Binding-site contacts:
Ligand atom O7 contacts residue GLU366 of chain 1.B at 4.3 Å.
Ligand atom C8 contacts residue GLU366 of chain 1.B at 3.5 Å.
Ligand atom C1 contacts residue ASN368 of chain 1.B at 1.4 Å.
Ligand atom O5 contacts residue ASN368 of chain 1.B at 2.4 Å (h-bond).
Ligand atom C4 contacts residue ASN368 of chain 1.B at 4.1 Å.
Ligand atom C3 contacts residue ASN368 of chain 1.B at 3.6 Å.
Ligand atom N2 contacts residue ASN368 of chain 1.B at 2.8 Å (h-bond).
Ligand atom N2 contacts residue GLU366 of chain 1.B at 4.0 Å.
Ligand atom O7 contacts residue ASN368 of chain 1.B at 3.5 Å (h-bond).
Ligand atom C7 contacts residue ASN368 of chain 1.B at 3.5 Å.
Ligand atom C7 contacts residue GLU366 of chain 1.B at 3.7 Å.
Ligand atom C2 contacts residue ASN368 of chain 1.B at 2.2 Å.
Ligand atom C5 contacts residue ASN368 of chain 1.B at 3.7 Å.

Sequence of chain 1.B:
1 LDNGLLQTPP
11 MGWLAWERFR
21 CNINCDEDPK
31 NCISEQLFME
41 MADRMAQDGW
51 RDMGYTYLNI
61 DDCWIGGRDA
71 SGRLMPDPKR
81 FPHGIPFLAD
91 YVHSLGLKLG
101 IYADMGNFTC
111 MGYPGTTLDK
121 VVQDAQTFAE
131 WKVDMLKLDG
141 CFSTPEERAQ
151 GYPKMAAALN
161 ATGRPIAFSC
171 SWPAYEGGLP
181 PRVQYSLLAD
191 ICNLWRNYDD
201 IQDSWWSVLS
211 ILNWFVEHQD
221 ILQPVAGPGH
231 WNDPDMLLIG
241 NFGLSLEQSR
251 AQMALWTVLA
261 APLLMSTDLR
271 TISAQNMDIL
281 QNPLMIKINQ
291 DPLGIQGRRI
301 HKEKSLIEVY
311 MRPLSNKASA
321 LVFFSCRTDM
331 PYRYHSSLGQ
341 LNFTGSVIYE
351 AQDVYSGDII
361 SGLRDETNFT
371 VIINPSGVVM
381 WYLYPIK

The protein below binds the small molecule below.
Small molecule (SMILES): CC(=O)N[C@@H]1[C@@H](O)[C@H](O)[C@@H](CO)O[C@H]1O